Sequence of chain 1.A:
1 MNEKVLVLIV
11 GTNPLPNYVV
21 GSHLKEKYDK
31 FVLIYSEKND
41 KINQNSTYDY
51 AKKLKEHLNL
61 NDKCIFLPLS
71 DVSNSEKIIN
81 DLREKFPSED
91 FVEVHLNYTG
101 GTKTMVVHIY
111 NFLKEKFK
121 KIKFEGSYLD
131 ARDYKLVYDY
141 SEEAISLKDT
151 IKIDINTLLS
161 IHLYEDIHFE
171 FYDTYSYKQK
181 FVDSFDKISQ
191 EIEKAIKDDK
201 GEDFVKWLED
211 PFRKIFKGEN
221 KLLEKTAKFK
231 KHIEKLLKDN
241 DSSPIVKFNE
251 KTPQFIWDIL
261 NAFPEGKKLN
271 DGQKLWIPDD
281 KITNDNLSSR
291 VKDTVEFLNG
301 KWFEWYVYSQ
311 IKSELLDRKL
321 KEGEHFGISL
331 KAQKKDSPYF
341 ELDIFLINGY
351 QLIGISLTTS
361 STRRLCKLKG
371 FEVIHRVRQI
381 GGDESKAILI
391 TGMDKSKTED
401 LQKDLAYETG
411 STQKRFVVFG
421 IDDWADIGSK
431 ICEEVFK

Binding-site contacts:
Ligand atom C5' contacts residue SER360 of chain 1.A at 3.7 Å.
Ligand atom OP2 contacts residue THR358 of chain 1.A at 3.0 Å (h-bond).
Ligand atom OP1 contacts residue THR358 of chain 1.A at 3.4 Å.
Ligand atom C4' contacts residue LYS301 of chain 1.A at 4.2 Å.
Ligand atom C5' contacts residue THR358 of chain 1.A at 3.7 Å.
Ligand atom C4' contacts residue ARG213 of chain 1.A at 3.5 Å.
Ligand atom O5' contacts residue THR358 of chain 1.A at 4.3 Å.
Ligand atom P contacts residue GLY300 of chain 1.A at 4.2 Å.
Ligand atom C5' contacts residue LYS301 of chain 1.A at 3.9 Å.
Ligand atom C5' contacts residue THR359 of chain 1.A at 3.2 Å.
Ligand atom O3' contacts residue ARG213 of chain 1.A at 3.7 Å.
Ligand atom P contacts residue THR359 of chain 1.A at 3.9 Å.
Ligand atom OP1 contacts residue LYS301 of chain 1.A at 4.2 Å.
Ligand atom OP1 contacts residue THR359 of chain 1.A at 2.7 Å (h-bond).
Ligand atom O3' contacts residue ASN299 of chain 1.A at 3.8 Å.
Ligand atom O3' contacts residue GLY300 of chain 1.A at 3.4 Å.
Ligand atom O4 contacts residue ARG364 of chain 1.B at 2.6 Å (salt-bridge).
Ligand atom OP2 contacts residue LYS369 of chain 1.A at 3.5 Å (salt-bridge).
Ligand atom O5' contacts residue ARG213 of chain 1.A at 4.1 Å.
Ligand atom C2' contacts residue ARG213 of chain 1.A at 4.2 Å.
Ligand atom C5 contacts residue ARG364 of chain 1.B at 4.3 Å.
Ligand atom C4 contacts residue ARG364 of chain 1.B at 3.4 Å.
Ligand atom C3' contacts residue SER360 of chain 1.A at 3.8 Å.
Ligand atom C5' contacts residue GLU304 of chain 1.A at 3.9 Å.
Ligand atom C2' contacts residue ASN299 of chain 1.A at 3.5 Å.
Ligand atom N3 contacts residue ARG364 of chain 1.B at 4.1 Å.
Ligand atom C4' contacts residue THR359 of chain 1.A at 3.8 Å.
Ligand atom O5' contacts residue THR359 of chain 1.A at 3.4 Å (h-bond).
Ligand atom OP1 contacts residue GLY300 of chain 1.A at 3.9 Å.
Ligand atom C3' contacts residue ARG213 of chain 1.A at 4.1 Å.
Ligand atom P contacts residue THR358 of chain 1.A at 3.9 Å.
Ligand atom OP2 contacts residue THR359 of chain 1.A at 4.2 Å.
Ligand atom O5' contacts residue ASN299 of chain 1.A at 3.6 Å.
Ligand atom P contacts residue ASN299 of chain 1.A at 4.3 Å.
Ligand atom C7 contacts residue LYS369 of chain 1.A at 3.8 Å.
Ligand atom O3' contacts residue SER360 of chain 1.A at 3.4 Å.
Ligand atom C1' contacts residue ASN299 of chain 1.A at 3.6 Å.
Ligand atom O5' contacts residue MN1 of chain 1.E at 3.9 Å.
Ligand atom C5' contacts residue ARG213 of chain 1.A at 4.1 Å.
Ligand atom O4' contacts residue ARG213 of chain 1.A at 3.6 Å.

Sequence of chain 1.B:
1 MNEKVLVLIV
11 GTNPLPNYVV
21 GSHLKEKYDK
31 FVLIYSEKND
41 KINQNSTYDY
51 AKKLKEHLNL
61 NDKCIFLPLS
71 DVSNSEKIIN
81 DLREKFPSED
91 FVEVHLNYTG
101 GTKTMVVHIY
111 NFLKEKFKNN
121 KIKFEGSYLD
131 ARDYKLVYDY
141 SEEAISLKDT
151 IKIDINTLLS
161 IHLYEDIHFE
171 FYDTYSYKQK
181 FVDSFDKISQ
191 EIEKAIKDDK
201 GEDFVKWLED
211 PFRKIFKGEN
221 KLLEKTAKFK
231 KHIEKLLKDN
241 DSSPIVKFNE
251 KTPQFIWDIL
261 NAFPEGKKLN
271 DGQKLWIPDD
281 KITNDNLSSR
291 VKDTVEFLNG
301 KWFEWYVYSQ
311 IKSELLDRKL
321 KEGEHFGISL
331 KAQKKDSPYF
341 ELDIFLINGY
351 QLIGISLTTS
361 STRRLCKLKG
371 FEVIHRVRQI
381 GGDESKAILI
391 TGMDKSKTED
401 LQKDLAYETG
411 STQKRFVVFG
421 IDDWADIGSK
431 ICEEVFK

This protein binds this small molecule.
Small molecule (SMILES): Cc1cn([C@H]2C[C@H](O)[C@@H](CO[P](=O)(O)O[C@H]3CCO[C@@H]3COP(=O)(O)O)O2)c(=O)[nH]c1=O